A protein and the small-molecule ligand that binds it are described below.
Small molecule (SMILES): O=C(c1ccc(F)c(O)c1)c1cccc(-c2cccc(O)c2F)n1

Binding-site contacts:
Ligand atom C12 contacts residue ALA151 of chain 1.A at 3.5 Å (hydrophobic).
Ligand atom C17 contacts residue TYR255 of chain 3.A at 3.7 Å (hydrophobic).
Ligand atom C contacts residue NAD1 of chain 1.B at 3.2 Å.
Ligand atom C6 contacts residue LEU197 of chain 1.A at 3.7 Å (hydrophobic).
Ligand atom C13 contacts residue ALA151 of chain 1.A at 3.6 Å (hydrophobic).
Ligand atom C3 contacts residue LEU197 of chain 1.A at 3.8 Å (hydrophobic).
Ligand atom C5 contacts residue TRP194 of chain 1.A at 3.4 Å (hydrophobic).
Ligand atom O1 contacts residue LEU197 of chain 1.A at 3.5 Å.
Ligand atom C1 contacts residue NAD1 of chain 1.B at 3.6 Å.
Ligand atom C1 contacts residue HIS95 of chain 1.A at 3.4 Å.
Ligand atom F contacts residue HIS95 of chain 1.A at 2.9 Å.
Ligand atom C1 contacts residue TYR156 of chain 1.A at 3.5 Å (hydrophobic).
Ligand atom C16 contacts residue ASN188 of chain 1.A at 3.4 Å.
Ligand atom C17 contacts residue NAD1 of chain 1.B at 3.4 Å.
Ligand atom O contacts residue TYR156 of chain 1.A at 2.3 Å (h-bond).
Ligand atom C13 contacts residue GLN150 of chain 1.A at 3.8 Å.
Ligand atom O1 contacts residue HIS95 of chain 1.A at 3.7 Å.
Ligand atom C5 contacts residue LEU197 of chain 1.A at 3.4 Å (hydrophobic).
Ligand atom F1 contacts residue TYR255 of chain 3.A at 3.0 Å.
Ligand atom F1 contacts residue PRO186 of chain 1.A at 3.6 Å.
Ligand atom O2 contacts residue GLN152 of chain 1.A at 3.4 Å (h-bond).
Ligand atom C17 contacts residue SER143 of chain 1.A at 3.5 Å.
Ligand atom C contacts residue TYR156 of chain 1.A at 3.3 Å (hydrophobic).
Ligand atom C contacts residue SER143 of chain 1.A at 3.4 Å.
Ligand atom O contacts residue NAD1 of chain 1.B at 2.9 Å.
Ligand atom F1 contacts residue SER143 of chain 1.A at 2.8 Å.
Ligand atom F1 contacts residue NAD1 of chain 1.B at 3.7 Å.
Ligand atom O contacts residue SER143 of chain 1.A at 2.5 Å (h-bond).
Ligand atom N contacts residue GLN150 of chain 1.A at 3.6 Å.
Ligand atom C16 contacts residue TYR255 of chain 3.A at 3.4 Å (hydrophobic).
Ligand atom C3 contacts residue HIS95 of chain 1.A at 3.8 Å.
Ligand atom C6 contacts residue TRP194 of chain 1.A at 3.4 Å (hydrophobic).
Ligand atom F1 contacts residue VAL145 of chain 1.A at 3.4 Å.
Ligand atom C4 contacts residue LEU197 of chain 1.A at 3.4 Å (hydrophobic).
Ligand atom C15 contacts residue ASN188 of chain 1.A at 3.4 Å.
Ligand atom C2 contacts residue HIS95 of chain 1.A at 3.8 Å.
Ligand atom C9 contacts residue GLN150 of chain 1.A at 3.5 Å.
Ligand atom C10 contacts residue GLN150 of chain 1.A at 3.9 Å.
Ligand atom O2 contacts residue ALA151 of chain 1.A at 3.0 Å (h-bond).
Ligand atom C14 contacts residue GLN150 of chain 1.A at 3.5 Å.

Sequence of chain 3.A:
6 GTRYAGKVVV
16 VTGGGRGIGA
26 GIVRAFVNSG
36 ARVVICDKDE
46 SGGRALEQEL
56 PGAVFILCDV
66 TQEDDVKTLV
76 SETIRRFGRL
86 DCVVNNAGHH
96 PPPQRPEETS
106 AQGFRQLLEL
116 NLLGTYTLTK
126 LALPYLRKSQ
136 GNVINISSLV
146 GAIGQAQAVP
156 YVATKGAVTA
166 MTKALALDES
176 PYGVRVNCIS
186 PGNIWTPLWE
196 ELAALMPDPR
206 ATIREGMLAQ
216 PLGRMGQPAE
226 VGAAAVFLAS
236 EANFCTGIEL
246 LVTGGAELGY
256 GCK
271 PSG

Sequence of chain 1.A:
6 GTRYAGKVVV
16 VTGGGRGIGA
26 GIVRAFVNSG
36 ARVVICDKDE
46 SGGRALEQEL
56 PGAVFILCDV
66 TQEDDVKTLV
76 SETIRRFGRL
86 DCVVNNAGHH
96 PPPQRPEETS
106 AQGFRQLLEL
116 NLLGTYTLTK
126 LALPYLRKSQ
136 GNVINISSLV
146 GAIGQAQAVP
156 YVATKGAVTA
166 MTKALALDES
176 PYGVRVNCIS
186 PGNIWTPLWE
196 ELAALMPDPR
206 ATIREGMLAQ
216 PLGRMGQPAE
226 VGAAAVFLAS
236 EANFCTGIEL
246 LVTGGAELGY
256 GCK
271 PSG